Binding-site contacts:
Ligand atom CAA contacts residue ASP237 of chain 1.A at 4.3 Å.
Ligand atom OAE contacts residue PHE195 of chain 1.A at 3.6 Å.
Ligand atom OAE contacts residue ARG172 of chain 1.A at 2.9 Å (salt-bridge).
Ligand atom OAD contacts residue GLU211 of chain 1.A at 4.3 Å.
Ligand atom OAC contacts residue ASN35 of chain 1.A at 3.0 Å (h-bond).
Ligand atom CAB contacts residue LEU36 of chain 1.A at 4.1 Å (hydrophobic).
Ligand atom OAF contacts residue ARG151 of chain 1.A at 3.0 Å (salt-bridge).
Ligand atom OAD contacts residue ARG151 of chain 1.A at 3.0 Å (salt-bridge).
Ligand atom CAH contacts residue ARG172 of chain 1.A at 3.6 Å.
Ligand atom CAA contacts residue PRO174 of chain 1.A at 4.1 Å (hydrophobic).
Ligand atom OAC contacts residue ILE95 of chain 1.A at 4.3 Å.
Ligand atom CAI contacts residue ASN212 of chain 1.A at 3.7 Å.
Ligand atom CAA contacts residue ARG151 of chain 1.A at 3.9 Å.
Ligand atom CAI contacts residue ASN148 of chain 1.A at 3.9 Å.
Ligand atom CAI contacts residue ASN35 of chain 1.A at 4.3 Å.
Ligand atom CAA contacts residue ILE95 of chain 1.A at 4.2 Å (hydrophobic).
Ligand atom CAH contacts residue ASN212 of chain 1.A at 3.9 Å.
Ligand atom CAH contacts residue PRO174 of chain 1.A at 3.9 Å (hydrophobic).
Ligand atom CAH contacts residue ARG151 of chain 1.A at 3.8 Å.
Ligand atom OAD contacts residue ASN212 of chain 1.A at 3.0 Å (h-bond).
Ligand atom CAA contacts residue ASN148 of chain 1.A at 4.2 Å.
Ligand atom CAG contacts residue ASN148 of chain 1.A at 4.0 Å.
Ligand atom CAB contacts residue PHE195 of chain 1.A at 3.8 Å (hydrophobic).
Ligand atom CAA contacts residue TRP179 of chain 1.A at 3.6 Å (hydrophobic).
Ligand atom CAA contacts residue SER92 of chain 1.A at 4.0 Å.
Ligand atom OAD contacts residue PHE195 of chain 1.A at 3.8 Å.
Ligand atom OAE contacts residue ASN35 of chain 1.A at 4.4 Å.
Ligand atom OAD contacts residue ARG172 of chain 1.A at 2.8 Å (salt-bridge).
Ligand atom CAI contacts residue ARG151 of chain 1.A at 4.2 Å.
Ligand atom OAF contacts residue ASN148 of chain 1.A at 3.0 Å (h-bond).
Ligand atom OAE contacts residue PRO174 of chain 1.A at 3.7 Å.
Ligand atom CAH contacts residue PHE195 of chain 1.A at 3.9 Å (hydrophobic).
Ligand atom CAG contacts residue ASN35 of chain 1.A at 4.0 Å.
Ligand atom OAD contacts residue PRO174 of chain 1.A at 3.8 Å.
Ligand atom CAB contacts residue ASN35 of chain 1.A at 3.6 Å.
Ligand atom OAF contacts residue ASN212 of chain 1.A at 2.6 Å (h-bond).
Ligand atom CAG contacts residue PHE239 of chain 1.A at 4.2 Å (hydrophobic).
Ligand atom OAC contacts residue PHE239 of chain 1.A at 3.5 Å.
Ligand atom CAB contacts residue ASN212 of chain 1.A at 4.1 Å.
Ligand atom CAB contacts residue ASN148 of chain 1.A at 4.3 Å.

The protein below binds the small molecule below.
Small molecule (SMILES): CC(=O)[C@](C)(O)C(=O)O

Sequence of chain 1.A:
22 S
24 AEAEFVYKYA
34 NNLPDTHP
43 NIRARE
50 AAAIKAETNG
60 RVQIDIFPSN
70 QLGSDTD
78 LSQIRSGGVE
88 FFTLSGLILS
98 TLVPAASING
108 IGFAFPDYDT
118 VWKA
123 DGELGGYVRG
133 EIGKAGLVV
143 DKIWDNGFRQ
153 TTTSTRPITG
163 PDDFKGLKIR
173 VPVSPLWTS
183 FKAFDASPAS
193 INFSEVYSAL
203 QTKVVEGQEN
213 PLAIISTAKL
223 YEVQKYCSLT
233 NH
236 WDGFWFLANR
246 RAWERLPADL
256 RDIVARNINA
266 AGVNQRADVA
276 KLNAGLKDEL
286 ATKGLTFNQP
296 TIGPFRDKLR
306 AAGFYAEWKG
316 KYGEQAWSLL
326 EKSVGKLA